The protein below binds the small molecule below.
Small molecule (SMILES): CC(=O)N[C@H]1[C@H](O[C@H]2[C@H](O)[C@@H](NC(C)=O)CO[C@@H]2CO)O[C@H](CO)[C@@H](O)[C@@H]1O

Binding-site contacts:
Ligand atom O5 contacts residue ASN12 of chain 3.M at 2.8 Å (h-bond).
Ligand atom C1 contacts residue ASN12 of chain 3.M at 2.2 Å.
Ligand atom C7 contacts residue ASN12 of chain 3.M at 3.9 Å.
Ligand atom N2 contacts residue ASN12 of chain 3.M at 3.8 Å.
Ligand atom C5 contacts residue ASN12 of chain 3.M at 4.2 Å.
Ligand atom O7 contacts residue ASN12 of chain 3.M at 3.6 Å.
Ligand atom C2 contacts residue ASN12 of chain 3.M at 3.3 Å.

Sequence of chain 3.M:
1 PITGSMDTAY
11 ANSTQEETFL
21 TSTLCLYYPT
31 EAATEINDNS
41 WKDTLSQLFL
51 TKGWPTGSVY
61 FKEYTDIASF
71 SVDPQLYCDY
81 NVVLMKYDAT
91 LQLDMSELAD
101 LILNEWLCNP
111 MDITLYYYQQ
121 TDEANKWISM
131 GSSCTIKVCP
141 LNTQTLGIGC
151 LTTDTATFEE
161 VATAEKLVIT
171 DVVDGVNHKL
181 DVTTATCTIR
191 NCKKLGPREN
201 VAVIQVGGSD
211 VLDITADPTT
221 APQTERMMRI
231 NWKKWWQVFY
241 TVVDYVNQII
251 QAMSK